Binding-site contacts:
Ligand atom C3 contacts residue ASN484 of chain 1.B at 3.8 Å.
Ligand atom O6 contacts residue ASN479 of chain 1.B at 4.1 Å.
Ligand atom O5 contacts residue ASN484 of chain 1.B at 1.9 Å (h-bond).
Ligand atom O6 contacts residue ASN484 of chain 1.B at 4.1 Å.
Ligand atom C1 contacts residue ASN484 of chain 1.B at 1.4 Å.
Ligand atom N2 contacts residue ASN484 of chain 1.B at 3.4 Å (h-bond).
Ligand atom C5 contacts residue ASN484 of chain 1.B at 3.3 Å.
Ligand atom C4 contacts residue ASN484 of chain 1.B at 4.0 Å.
Ligand atom C2 contacts residue ASN484 of chain 1.B at 2.6 Å.
Ligand atom C6 contacts residue ASN484 of chain 1.B at 4.2 Å.
Ligand atom C7 contacts residue ASN484 of chain 1.B at 4.4 Å.

Sequence of chain 1.B:
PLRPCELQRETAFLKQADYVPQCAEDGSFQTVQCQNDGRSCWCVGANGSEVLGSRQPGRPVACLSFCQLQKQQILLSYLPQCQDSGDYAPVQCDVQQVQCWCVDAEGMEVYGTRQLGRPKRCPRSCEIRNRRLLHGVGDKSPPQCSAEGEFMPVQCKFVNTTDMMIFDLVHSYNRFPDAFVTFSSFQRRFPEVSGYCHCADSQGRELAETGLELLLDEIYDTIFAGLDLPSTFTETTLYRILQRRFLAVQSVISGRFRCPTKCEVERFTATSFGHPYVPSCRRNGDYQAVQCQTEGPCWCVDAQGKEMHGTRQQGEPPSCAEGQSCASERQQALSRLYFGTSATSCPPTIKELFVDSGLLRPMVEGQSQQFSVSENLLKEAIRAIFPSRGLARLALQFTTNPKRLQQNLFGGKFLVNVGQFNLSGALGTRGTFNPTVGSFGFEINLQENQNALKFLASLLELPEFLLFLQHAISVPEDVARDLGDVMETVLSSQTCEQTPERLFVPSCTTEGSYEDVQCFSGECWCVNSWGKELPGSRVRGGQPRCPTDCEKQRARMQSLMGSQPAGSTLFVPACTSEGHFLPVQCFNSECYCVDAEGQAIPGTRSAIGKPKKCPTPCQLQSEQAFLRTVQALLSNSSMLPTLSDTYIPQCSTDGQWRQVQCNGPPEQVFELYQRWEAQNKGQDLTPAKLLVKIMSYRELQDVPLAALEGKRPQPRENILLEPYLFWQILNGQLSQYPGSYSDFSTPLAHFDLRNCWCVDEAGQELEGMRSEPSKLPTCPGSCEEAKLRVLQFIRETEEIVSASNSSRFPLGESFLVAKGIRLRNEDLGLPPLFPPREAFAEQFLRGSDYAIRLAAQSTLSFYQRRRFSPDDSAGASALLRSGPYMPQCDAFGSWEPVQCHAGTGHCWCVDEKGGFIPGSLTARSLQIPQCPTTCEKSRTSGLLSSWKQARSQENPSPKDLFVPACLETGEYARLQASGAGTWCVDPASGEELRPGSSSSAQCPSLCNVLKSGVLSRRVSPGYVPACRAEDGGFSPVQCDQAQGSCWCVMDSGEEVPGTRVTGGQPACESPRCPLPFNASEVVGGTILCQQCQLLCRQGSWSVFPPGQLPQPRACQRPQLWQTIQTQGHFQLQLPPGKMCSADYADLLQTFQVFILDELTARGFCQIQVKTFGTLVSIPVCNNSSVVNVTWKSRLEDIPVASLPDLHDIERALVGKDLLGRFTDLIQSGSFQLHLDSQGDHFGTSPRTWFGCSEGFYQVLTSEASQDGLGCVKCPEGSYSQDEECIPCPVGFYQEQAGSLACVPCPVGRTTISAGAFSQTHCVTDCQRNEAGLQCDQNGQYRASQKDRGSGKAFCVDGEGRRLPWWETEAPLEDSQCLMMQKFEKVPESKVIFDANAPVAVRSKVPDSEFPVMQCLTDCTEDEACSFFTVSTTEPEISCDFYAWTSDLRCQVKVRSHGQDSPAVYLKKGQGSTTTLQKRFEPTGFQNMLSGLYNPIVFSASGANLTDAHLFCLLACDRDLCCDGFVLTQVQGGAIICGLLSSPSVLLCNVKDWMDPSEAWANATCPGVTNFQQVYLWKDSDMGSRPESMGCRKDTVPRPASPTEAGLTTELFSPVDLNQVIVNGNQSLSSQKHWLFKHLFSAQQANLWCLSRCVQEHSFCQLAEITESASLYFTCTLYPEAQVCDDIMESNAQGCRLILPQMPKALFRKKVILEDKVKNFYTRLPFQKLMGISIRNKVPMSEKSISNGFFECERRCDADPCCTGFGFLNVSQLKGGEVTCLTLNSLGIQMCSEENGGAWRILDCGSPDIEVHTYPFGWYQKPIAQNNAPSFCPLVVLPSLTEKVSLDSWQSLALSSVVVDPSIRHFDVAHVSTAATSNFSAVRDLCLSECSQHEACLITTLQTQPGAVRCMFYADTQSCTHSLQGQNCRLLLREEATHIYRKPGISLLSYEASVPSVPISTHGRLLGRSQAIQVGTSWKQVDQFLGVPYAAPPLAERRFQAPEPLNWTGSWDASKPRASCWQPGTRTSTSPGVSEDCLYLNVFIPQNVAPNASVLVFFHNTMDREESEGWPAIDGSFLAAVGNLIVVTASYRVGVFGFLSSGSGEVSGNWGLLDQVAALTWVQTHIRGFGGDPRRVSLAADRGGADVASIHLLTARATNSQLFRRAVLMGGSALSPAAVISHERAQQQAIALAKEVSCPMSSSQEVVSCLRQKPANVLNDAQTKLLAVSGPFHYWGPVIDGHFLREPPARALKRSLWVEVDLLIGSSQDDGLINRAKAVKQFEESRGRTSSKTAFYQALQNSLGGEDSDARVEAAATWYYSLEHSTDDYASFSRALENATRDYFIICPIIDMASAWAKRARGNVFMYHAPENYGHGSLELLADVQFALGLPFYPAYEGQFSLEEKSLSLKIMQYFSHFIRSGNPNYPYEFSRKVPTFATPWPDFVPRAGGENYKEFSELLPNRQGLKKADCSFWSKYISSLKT

This small molecule binds to this protein.
Small molecule (SMILES): CC(=O)N[C@H]1[C@H](O[C@H]2[C@H](O)[C@@H](NC(C)=O)CO[C@@H]2CO)O[C@H](CO)[C@@H](O)[C@@H]1O